Binding-site contacts:
Ligand atom O5 contacts residue ASN160 of chain 1.I at 2.4 Å (h-bond).
Ligand atom C3 contacts residue ASN160 of chain 1.I at 3.9 Å.
Ligand atom N2 contacts residue ASN160 of chain 1.I at 3.0 Å (h-bond).
Ligand atom C7 contacts residue ASN160 of chain 1.I at 3.6 Å.
Ligand atom O7 contacts residue ASN160 of chain 1.I at 3.8 Å.
Ligand atom C4 contacts residue ASN160 of chain 1.I at 4.3 Å.
Ligand atom C5 contacts residue ASN160 of chain 1.I at 3.7 Å.
Ligand atom C1 contacts residue ASN160 of chain 1.I at 1.5 Å.
Ligand atom C2 contacts residue ASN160 of chain 1.I at 2.6 Å.
Ligand atom O7 contacts residue ILE157 of chain 1.I at 4.5 Å.

This small molecule binds to this protein.
Small molecule (SMILES): CC(=O)N[C@H]1[C@H](O[C@H]2[C@H](O)[C@@H](NC(C)=O)CO[C@@H]2CO)O[C@H](CO)[C@@H](O)[C@@H]1O

Sequence of chain 1.I:
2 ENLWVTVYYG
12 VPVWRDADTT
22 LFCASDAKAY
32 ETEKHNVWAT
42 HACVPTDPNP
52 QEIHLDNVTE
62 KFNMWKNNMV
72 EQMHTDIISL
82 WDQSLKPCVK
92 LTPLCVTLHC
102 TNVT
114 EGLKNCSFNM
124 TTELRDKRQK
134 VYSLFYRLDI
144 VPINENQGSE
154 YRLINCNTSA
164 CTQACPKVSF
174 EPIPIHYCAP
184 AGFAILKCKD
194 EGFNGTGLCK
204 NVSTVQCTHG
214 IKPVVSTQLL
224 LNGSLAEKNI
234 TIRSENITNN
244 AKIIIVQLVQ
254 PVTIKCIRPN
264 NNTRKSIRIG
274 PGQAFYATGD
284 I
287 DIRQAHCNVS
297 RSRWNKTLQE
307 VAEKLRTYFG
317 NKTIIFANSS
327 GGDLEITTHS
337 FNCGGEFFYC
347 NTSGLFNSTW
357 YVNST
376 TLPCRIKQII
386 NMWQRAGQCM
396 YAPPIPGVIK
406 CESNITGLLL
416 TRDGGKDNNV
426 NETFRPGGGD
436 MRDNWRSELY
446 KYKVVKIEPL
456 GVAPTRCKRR